Binding-site contacts:
Ligand atom C28 contacts residue GLU127 of chain 1.A at 3.6 Å.
Ligand atom C04 contacts residue ILE88 of chain 1.A at 3.7 Å (hydrophobic).
Ligand atom C04 contacts residue ASP187 of chain 1.A at 3.7 Å.
Ligand atom C13 contacts residue LEU173 of chain 1.A at 3.7 Å (hydrophobic).
Ligand atom C08 contacts residue ILE185 of chain 1.A at 3.5 Å (hydrophobic).
Ligand atom C10 contacts residue LEU113 of chain 1.A at 3.6 Å (hydrophobic).
Ligand atom C02 contacts residue ILE88 of chain 1.A at 3.6 Å (hydrophobic).
Ligand atom C01 contacts residue GLU84 of chain 1.A at 3.6 Å.
Ligand atom C08 contacts residue ILE96 of chain 1.A at 3.5 Å (hydrophobic).
Ligand atom N01 contacts residue ASP187 of chain 1.A at 3.7 Å.
Ligand atom O01 contacts residue VAL97 of chain 1.A at 3.5 Å.
Ligand atom N04 contacts residue MET116 of chain 1.A at 2.9 Å (h-bond).
Ligand atom N05 contacts residue ALA65 of chain 1.A at 3.4 Å.
Ligand atom N05 contacts residue GLU114 of chain 1.A at 2.8 Å (salt-bridge).
Ligand atom C26 contacts residue GLY118 of chain 1.A at 3.6 Å.
Ligand atom C26 contacts residue ALA117 of chain 1.A at 3.2 Å (hydrophobic).
Ligand atom N03 contacts residue ILE88 of chain 1.A at 3.8 Å.
Ligand atom N04 contacts residue ALA65 of chain 1.A at 3.7 Å.
Ligand atom C07 contacts residue HIS164 of chain 1.A at 3.3 Å.
Ligand atom C06 contacts residue PHE91 of chain 1.A at 3.4 Å (hydrophobic).
Ligand atom C24 contacts residue GLY119 of chain 1.A at 3.7 Å.
Ligand atom C01 contacts residue ASP187 of chain 1.A at 3.3 Å.
Ligand atom N04 contacts residue GLU114 of chain 1.A at 3.4 Å (salt-bridge).
Ligand atom C19 contacts residue GLY119 of chain 1.A at 3.8 Å.
Ligand atom O01 contacts residue GLY186 of chain 1.A at 3.3 Å.
Ligand atom C09 contacts residue LEU113 of chain 1.A at 3.8 Å (hydrophobic).
Ligand atom N01 contacts residue GLU84 of chain 1.A at 3.3 Å (salt-bridge).
Ligand atom N02 contacts residue GLU84 of chain 1.A at 2.9 Å (salt-bridge).
Ligand atom N06 contacts residue MET116 of chain 1.A at 3.1 Å (h-bond).
Ligand atom C23 contacts residue ALA117 of chain 1.A at 3.6 Å (hydrophobic).
Ligand atom O01 contacts residue ASP187 of chain 1.A at 3.0 Å (salt-bridge).
Ligand atom N04 contacts residue LEU115 of chain 1.A at 3.7 Å.
Ligand atom N05 contacts residue MET116 of chain 1.A at 3.7 Å.
Ligand atom C24 contacts residue MET116 of chain 1.A at 3.3 Å (hydrophobic).
Ligand atom C02 contacts residue ASP187 of chain 1.A at 3.6 Å.
Ligand atom C27 contacts residue ALA117 of chain 1.A at 3.6 Å (hydrophobic).
Ligand atom N02 contacts residue ILE88 of chain 1.A at 3.3 Å.
Ligand atom C14 contacts residue LEU173 of chain 1.A at 3.6 Å (hydrophobic).
Ligand atom N02 contacts residue ASP187 of chain 1.A at 3.3 Å (salt-bridge).
Ligand atom C15 contacts residue LEU173 of chain 1.A at 3.6 Å (hydrophobic).

Sequence of chain 1.A:
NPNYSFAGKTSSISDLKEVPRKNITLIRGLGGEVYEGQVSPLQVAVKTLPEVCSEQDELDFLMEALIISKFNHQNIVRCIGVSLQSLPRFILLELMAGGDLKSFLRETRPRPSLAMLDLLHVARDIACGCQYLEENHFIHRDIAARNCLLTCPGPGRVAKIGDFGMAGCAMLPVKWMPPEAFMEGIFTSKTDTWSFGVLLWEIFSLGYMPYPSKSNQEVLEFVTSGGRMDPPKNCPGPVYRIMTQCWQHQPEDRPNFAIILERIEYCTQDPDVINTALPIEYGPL

A small-molecule ligand and the protein it binds are described below.
Small molecule (SMILES): Cc1cc(-c2cc(NC(=O)c3ccc(CN4CCN(C)CC4)cc3)[nH]n2)ccc1NC(=O)Nc1cc(C(C)(C)C)on1